Binding-site contacts:
Ligand atom O7 contacts residue GLU893 of chain 1.A at 3.7 Å.
Ligand atom O7 contacts residue ASN897 of chain 1.A at 3.9 Å.
Ligand atom C4 contacts residue ASN897 of chain 1.A at 4.2 Å.
Ligand atom C6 contacts residue GLY904 of chain 1.A at 3.3 Å.
Ligand atom C7 contacts residue GLU893 of chain 1.A at 4.0 Å.
Ligand atom C5 contacts residue ASN897 of chain 1.A at 3.6 Å.
Ligand atom C1 contacts residue ASN897 of chain 1.A at 1.4 Å.
Ligand atom C7 contacts residue ASN897 of chain 1.A at 3.6 Å.
Ligand atom C5 contacts residue GLY904 of chain 1.A at 4.0 Å.
Ligand atom C3 contacts residue ASN897 of chain 1.A at 3.8 Å.
Ligand atom N2 contacts residue ASN897 of chain 1.A at 2.9 Å (h-bond).
Ligand atom C8 contacts residue GLU893 of chain 1.A at 3.8 Å.
Ligand atom C2 contacts residue ASN897 of chain 1.A at 2.4 Å.
Ligand atom O6 contacts residue GLY904 of chain 1.A at 3.4 Å (h-bond).
Ligand atom O5 contacts residue GLY904 of chain 1.A at 3.4 Å (h-bond).
Ligand atom C8 contacts residue ALA894 of chain 1.A at 4.0 Å (hydrophobic).
Ligand atom O5 contacts residue ASN897 of chain 1.A at 2.3 Å (h-bond).

Sequence of chain 1.A:
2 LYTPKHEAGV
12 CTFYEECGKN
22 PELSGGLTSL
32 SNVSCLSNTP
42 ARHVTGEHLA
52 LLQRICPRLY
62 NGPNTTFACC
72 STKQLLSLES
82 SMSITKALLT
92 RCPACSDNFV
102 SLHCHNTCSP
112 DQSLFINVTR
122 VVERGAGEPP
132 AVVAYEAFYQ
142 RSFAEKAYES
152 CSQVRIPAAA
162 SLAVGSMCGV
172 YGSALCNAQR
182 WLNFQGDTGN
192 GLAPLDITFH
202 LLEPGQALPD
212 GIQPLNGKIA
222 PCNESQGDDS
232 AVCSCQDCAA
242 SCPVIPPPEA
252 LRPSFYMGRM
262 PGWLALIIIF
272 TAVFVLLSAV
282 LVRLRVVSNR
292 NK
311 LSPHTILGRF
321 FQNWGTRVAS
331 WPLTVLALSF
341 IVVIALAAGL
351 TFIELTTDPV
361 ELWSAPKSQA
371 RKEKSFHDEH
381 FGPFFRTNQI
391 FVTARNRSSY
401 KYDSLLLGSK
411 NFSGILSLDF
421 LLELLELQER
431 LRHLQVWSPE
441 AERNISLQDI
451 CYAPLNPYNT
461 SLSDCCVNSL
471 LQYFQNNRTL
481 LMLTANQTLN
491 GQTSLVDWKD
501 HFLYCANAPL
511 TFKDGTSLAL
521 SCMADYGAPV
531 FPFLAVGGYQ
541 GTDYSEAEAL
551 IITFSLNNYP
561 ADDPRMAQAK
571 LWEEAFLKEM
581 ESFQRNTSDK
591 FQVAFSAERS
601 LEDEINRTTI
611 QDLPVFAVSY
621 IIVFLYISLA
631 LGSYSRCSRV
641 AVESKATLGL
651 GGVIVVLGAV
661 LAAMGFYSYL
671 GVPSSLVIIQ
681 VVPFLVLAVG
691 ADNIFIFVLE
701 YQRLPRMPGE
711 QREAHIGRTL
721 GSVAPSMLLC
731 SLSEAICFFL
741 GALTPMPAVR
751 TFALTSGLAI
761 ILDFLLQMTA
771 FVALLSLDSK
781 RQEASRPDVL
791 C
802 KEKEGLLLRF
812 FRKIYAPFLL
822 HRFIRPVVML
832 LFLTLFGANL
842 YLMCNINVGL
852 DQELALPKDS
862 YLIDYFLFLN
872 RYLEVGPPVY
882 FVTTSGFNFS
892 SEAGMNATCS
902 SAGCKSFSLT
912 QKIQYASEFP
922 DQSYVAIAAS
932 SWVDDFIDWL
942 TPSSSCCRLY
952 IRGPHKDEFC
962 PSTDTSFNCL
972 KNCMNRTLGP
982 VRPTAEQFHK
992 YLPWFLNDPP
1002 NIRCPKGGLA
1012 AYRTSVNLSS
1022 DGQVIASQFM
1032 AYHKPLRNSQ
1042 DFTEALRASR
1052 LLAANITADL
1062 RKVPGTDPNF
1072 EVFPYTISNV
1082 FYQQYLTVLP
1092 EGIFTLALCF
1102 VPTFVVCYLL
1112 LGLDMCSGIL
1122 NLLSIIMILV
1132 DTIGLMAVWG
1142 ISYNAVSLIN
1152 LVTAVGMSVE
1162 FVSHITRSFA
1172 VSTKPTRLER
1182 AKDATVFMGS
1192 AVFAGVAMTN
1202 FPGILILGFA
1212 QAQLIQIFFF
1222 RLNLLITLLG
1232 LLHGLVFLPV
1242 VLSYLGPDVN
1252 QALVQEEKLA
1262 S

This small molecule binds to this protein.
Small molecule (SMILES): CC(=O)N[C@@H]1[C@@H](O)[C@H](O)[C@@H](CO)O[C@H]1O